Binding-site contacts:
Ligand atom O5 contacts residue SER111 of chain 1.A at 3.3 Å (h-bond).
Ligand atom C8 contacts residue TYR161 of chain 1.A at 3.4 Å (hydrophobic).
Ligand atom N2 contacts residue TYR161 of chain 1.A at 2.8 Å (h-bond).
Ligand atom C8 contacts residue ILE55 of chain 1.A at 3.4 Å (hydrophobic).
Ligand atom O5 contacts residue HIS112 of chain 1.A at 4.1 Å.
Ligand atom C3 contacts residue ASN109 of chain 1.A at 3.8 Å.
Ligand atom C6 contacts residue SER111 of chain 1.A at 3.5 Å.
Ligand atom C8 contacts residue ASN56 of chain 1.A at 4.3 Å.
Ligand atom C6 contacts residue HIS112 of chain 1.A at 4.3 Å.
Ligand atom N2 contacts residue ASN109 of chain 1.A at 3.0 Å (h-bond).
Ligand atom C8 contacts residue SER53 of chain 1.A at 3.9 Å.
Ligand atom C5 contacts residue ASN109 of chain 1.A at 3.6 Å.
Ligand atom O5 contacts residue ASN109 of chain 1.A at 2.3 Å (h-bond).
Ligand atom C1 contacts residue SER111 of chain 1.A at 3.3 Å.
Ligand atom C2 contacts residue TYR161 of chain 1.A at 3.8 Å (hydrophobic).
Ligand atom O6 contacts residue HIS112 of chain 1.A at 4.0 Å.
Ligand atom C5 contacts residue SER111 of chain 1.A at 3.4 Å.
Ligand atom C3 contacts residue TYR161 of chain 1.A at 4.1 Å (hydrophobic).
Ligand atom C1 contacts residue TYR161 of chain 1.A at 4.0 Å (hydrophobic).
Ligand atom C7 contacts residue GLN107 of chain 1.A at 4.4 Å.
Ligand atom C7 contacts residue ASN109 of chain 1.A at 3.6 Å.
Ligand atom O7 contacts residue ASN109 of chain 1.A at 3.7 Å.
Ligand atom C1 contacts residue ASN109 of chain 1.A at 1.4 Å.
Ligand atom C7 contacts residue TYR161 of chain 1.A at 3.6 Å (hydrophobic).
Ligand atom C8 contacts residue GLN107 of chain 1.A at 3.6 Å.
Ligand atom C2 contacts residue ASN109 of chain 1.A at 2.5 Å.
Ligand atom C4 contacts residue ASN109 of chain 1.A at 4.2 Å.
Ligand atom O6 contacts residue SER111 of chain 1.A at 4.4 Å.

The small molecule below binds the protein below.
Small molecule (SMILES): CC(=O)N[C@H]1[C@H](O[C@H]2[C@H](O)[C@@H](NC(C)=O)CO[C@@H]2CO)O[C@H](CO)[C@@H](O)[C@@H]1O

Sequence of chain 1.A:
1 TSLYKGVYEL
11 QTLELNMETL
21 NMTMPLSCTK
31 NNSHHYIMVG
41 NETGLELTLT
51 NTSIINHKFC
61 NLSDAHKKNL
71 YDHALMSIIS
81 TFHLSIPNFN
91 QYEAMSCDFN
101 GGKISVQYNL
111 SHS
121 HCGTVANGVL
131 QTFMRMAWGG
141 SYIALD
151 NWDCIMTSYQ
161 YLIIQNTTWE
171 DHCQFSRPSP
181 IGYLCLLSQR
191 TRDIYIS